A protein and the small-molecule ligand that binds it are described below.
Small molecule (SMILES): O=c1[nH]c(=O)c2nn[nH]c2[nH]1

Sequence of chain 4.A:
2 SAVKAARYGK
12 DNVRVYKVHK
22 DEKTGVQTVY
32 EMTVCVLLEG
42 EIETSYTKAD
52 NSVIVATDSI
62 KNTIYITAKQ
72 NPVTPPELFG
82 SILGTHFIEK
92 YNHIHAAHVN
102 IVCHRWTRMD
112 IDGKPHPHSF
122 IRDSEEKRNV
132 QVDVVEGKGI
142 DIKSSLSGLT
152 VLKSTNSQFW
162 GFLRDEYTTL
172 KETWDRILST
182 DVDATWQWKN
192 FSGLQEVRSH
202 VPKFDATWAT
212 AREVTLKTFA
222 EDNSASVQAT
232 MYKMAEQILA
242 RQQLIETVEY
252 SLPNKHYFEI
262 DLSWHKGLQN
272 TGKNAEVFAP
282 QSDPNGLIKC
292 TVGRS

Binding-site contacts:
Ligand atom N8 contacts residue THR58 of chain 4.A at 3.2 Å (h-bond).
Ligand atom C5 contacts residue PHE160 of chain 3.A at 3.4 Å (hydrophobic).
Ligand atom O6 contacts residue THR58 of chain 4.A at 3.9 Å.
Ligand atom C2 contacts residue GLN229 of chain 3.A at 3.9 Å.
Ligand atom C2 contacts residue VAL228 of chain 3.A at 4.0 Å (hydrophobic).
Ligand atom C6 contacts residue GLN229 of chain 3.A at 3.7 Å.
Ligand atom N8 contacts residue LEU171 of chain 3.A at 3.8 Å.
Ligand atom N7 contacts residue PHE160 of chain 3.A at 3.7 Å.
Ligand atom O2 contacts residue GLN229 of chain 3.A at 3.8 Å.
Ligand atom N8 contacts residue ALA57 of chain 4.A at 3.7 Å.
Ligand atom N7 contacts residue THR58 of chain 4.A at 2.8 Å (h-bond).
Ligand atom C4 contacts residue ASN255 of chain 3.A at 3.8 Å.
Ligand atom C2 contacts residue ASN255 of chain 3.A at 3.8 Å.
Ligand atom N9 contacts residue LEU171 of chain 3.A at 4.0 Å.
Ligand atom C5 contacts residue THR58 of chain 4.A at 4.0 Å.
Ligand atom N9 contacts residue PHE160 of chain 3.A at 3.5 Å.
Ligand atom N8 contacts residue ASP59 of chain 4.A at 3.9 Å.
Ligand atom O6 contacts residue PHE160 of chain 3.A at 4.0 Å.
Ligand atom N7 contacts residue ALA57 of chain 4.A at 3.5 Å.
Ligand atom O2 contacts residue ASN255 of chain 3.A at 4.1 Å.
Ligand atom O6 contacts residue TYR9 of chain 4.A at 3.8 Å.
Ligand atom N8 contacts residue PHE160 of chain 3.A at 3.6 Å.
Ligand atom N1 contacts residue GLN229 of chain 3.A at 3.0 Å (h-bond).
Ligand atom O6 contacts residue ILE55 of chain 4.A at 3.5 Å.
Ligand atom O6 contacts residue GLN229 of chain 3.A at 2.9 Å (h-bond).
Ligand atom O2 contacts residue PHE160 of chain 3.A at 3.9 Å.
Ligand atom N1 contacts residue PHE160 of chain 3.A at 3.6 Å.
Ligand atom C4 contacts residue ARG177 of chain 3.A at 3.8 Å.
Ligand atom N3 contacts residue ASN255 of chain 3.A at 3.3 Å (h-bond).
Ligand atom N9 contacts residue ARG177 of chain 3.A at 4.0 Å.
Ligand atom N3 contacts residue PHE160 of chain 3.A at 3.7 Å.
Ligand atom O2 contacts residue ARG177 of chain 3.A at 2.8 Å (salt-bridge).
Ligand atom O2 contacts residue SER227 of chain 3.A at 3.6 Å.
Ligand atom C6 contacts residue PHE160 of chain 3.A at 3.5 Å (hydrophobic).
Ligand atom N9 contacts residue THR58 of chain 4.A at 4.0 Å.
Ligand atom C4 contacts residue PHE160 of chain 3.A at 3.4 Å (hydrophobic).
Ligand atom N3 contacts residue ARG177 of chain 3.A at 3.0 Å (salt-bridge).
Ligand atom O2 contacts residue VAL228 of chain 3.A at 2.9 Å (h-bond).
Ligand atom C2 contacts residue ARG177 of chain 3.A at 3.5 Å.
Ligand atom C2 contacts residue PHE160 of chain 3.A at 3.7 Å (hydrophobic).

Sequence of chain 3.A:
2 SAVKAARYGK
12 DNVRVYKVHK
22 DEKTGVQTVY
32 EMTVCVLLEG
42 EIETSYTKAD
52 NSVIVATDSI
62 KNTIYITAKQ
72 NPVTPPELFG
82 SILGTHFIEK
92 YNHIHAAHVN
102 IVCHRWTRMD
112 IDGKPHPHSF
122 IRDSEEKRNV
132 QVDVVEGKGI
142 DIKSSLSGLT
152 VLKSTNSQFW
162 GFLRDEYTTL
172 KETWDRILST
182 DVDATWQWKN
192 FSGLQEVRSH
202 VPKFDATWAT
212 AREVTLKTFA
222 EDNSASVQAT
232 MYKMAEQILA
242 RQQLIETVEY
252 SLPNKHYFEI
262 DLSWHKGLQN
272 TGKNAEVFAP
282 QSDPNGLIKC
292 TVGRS